Binding-site contacts:
Ligand atom C7 contacts residue ASN1227 of chain 1.A at 3.8 Å.
Ligand atom C3 contacts residue GLN1222 of chain 1.A at 4.4 Å.
Ligand atom O4 contacts residue GLU1006 of chain 1.B at 4.2 Å.
Ligand atom C8 contacts residue GLN1226 of chain 1.A at 3.8 Å.
Ligand atom N2 contacts residue TYR1225 of chain 1.A at 2.8 Å (h-bond).
Ligand atom O7 contacts residue ASN1227 of chain 1.A at 3.9 Å.
Ligand atom O3 contacts residue GLU1006 of chain 1.B at 4.0 Å.
Ligand atom C8 contacts residue GLN1222 of chain 1.A at 3.8 Å.
Ligand atom O4 contacts residue VAL1223 of chain 1.A at 3.7 Å.
Ligand atom C8 contacts residue SER790 of chain 1.A at 3.6 Å.
Ligand atom O7 contacts residue GLN1222 of chain 1.A at 3.8 Å.
Ligand atom N2 contacts residue VAL1223 of chain 1.A at 4.0 Å.
Ligand atom N2 contacts residue ASN1227 of chain 1.A at 3.0 Å (h-bond).
Ligand atom O5 contacts residue ASN1227 of chain 1.A at 2.4 Å (h-bond).
Ligand atom C2 contacts residue ASN1227 of chain 1.A at 2.6 Å.
Ligand atom C8 contacts residue TYR1225 of chain 1.A at 3.3 Å (hydrophobic).
Ligand atom O5 contacts residue VAL1223 of chain 1.A at 4.0 Å.
Ligand atom O3 contacts residue VAL1223 of chain 1.A at 3.0 Å (h-bond).
Ligand atom C7 contacts residue VAL1223 of chain 1.A at 3.7 Å (hydrophobic).
Ligand atom C7 contacts residue TYR1225 of chain 1.A at 3.5 Å (hydrophobic).
Ligand atom C3 contacts residue TYR1225 of chain 1.A at 4.2 Å (hydrophobic).
Ligand atom C8 contacts residue PRO1221 of chain 1.A at 3.5 Å (hydrophobic).
Ligand atom C1 contacts residue TYR1225 of chain 1.A at 3.8 Å (hydrophobic).
Ligand atom C4 contacts residue ASN1227 of chain 1.A at 4.5 Å.
Ligand atom C7 contacts residue GLN1222 of chain 1.A at 4.0 Å.
Ligand atom C2 contacts residue VAL1223 of chain 1.A at 4.2 Å (hydrophobic).
Ligand atom C1 contacts residue ASN1227 of chain 1.A at 1.5 Å.
Ligand atom C5 contacts residue ASN1227 of chain 1.A at 3.7 Å.
Ligand atom C8 contacts residue VAL1223 of chain 1.A at 4.1 Å (hydrophobic).
Ligand atom C1 contacts residue VAL1223 of chain 1.A at 4.2 Å (hydrophobic).
Ligand atom O7 contacts residue VAL1223 of chain 1.A at 3.2 Å (h-bond).
Ligand atom N2 contacts residue GLN1226 of chain 1.A at 4.3 Å.
Ligand atom C3 contacts residue VAL1223 of chain 1.A at 3.6 Å (hydrophobic).
Ligand atom C2 contacts residue TYR1225 of chain 1.A at 3.8 Å (hydrophobic).
Ligand atom C3 contacts residue ASN1227 of chain 1.A at 3.9 Å.

The small molecule below binds the protein below.
Small molecule (SMILES): CC(=O)N[C@H]1[C@H](O[C@H]2[C@H](O)[C@@H](NC(C)=O)CO[C@@H]2CO)O[C@H](CO)[C@@H](O[C@@H]2O[C@H](CO)[C@@H](O)[C@H](O[C@H]3O[C@H](CO)[C@@H](O)[C@H](O)[C@@H]3O)[C@@H]2O)[C@@H]1O

Sequence of chain 1.B:
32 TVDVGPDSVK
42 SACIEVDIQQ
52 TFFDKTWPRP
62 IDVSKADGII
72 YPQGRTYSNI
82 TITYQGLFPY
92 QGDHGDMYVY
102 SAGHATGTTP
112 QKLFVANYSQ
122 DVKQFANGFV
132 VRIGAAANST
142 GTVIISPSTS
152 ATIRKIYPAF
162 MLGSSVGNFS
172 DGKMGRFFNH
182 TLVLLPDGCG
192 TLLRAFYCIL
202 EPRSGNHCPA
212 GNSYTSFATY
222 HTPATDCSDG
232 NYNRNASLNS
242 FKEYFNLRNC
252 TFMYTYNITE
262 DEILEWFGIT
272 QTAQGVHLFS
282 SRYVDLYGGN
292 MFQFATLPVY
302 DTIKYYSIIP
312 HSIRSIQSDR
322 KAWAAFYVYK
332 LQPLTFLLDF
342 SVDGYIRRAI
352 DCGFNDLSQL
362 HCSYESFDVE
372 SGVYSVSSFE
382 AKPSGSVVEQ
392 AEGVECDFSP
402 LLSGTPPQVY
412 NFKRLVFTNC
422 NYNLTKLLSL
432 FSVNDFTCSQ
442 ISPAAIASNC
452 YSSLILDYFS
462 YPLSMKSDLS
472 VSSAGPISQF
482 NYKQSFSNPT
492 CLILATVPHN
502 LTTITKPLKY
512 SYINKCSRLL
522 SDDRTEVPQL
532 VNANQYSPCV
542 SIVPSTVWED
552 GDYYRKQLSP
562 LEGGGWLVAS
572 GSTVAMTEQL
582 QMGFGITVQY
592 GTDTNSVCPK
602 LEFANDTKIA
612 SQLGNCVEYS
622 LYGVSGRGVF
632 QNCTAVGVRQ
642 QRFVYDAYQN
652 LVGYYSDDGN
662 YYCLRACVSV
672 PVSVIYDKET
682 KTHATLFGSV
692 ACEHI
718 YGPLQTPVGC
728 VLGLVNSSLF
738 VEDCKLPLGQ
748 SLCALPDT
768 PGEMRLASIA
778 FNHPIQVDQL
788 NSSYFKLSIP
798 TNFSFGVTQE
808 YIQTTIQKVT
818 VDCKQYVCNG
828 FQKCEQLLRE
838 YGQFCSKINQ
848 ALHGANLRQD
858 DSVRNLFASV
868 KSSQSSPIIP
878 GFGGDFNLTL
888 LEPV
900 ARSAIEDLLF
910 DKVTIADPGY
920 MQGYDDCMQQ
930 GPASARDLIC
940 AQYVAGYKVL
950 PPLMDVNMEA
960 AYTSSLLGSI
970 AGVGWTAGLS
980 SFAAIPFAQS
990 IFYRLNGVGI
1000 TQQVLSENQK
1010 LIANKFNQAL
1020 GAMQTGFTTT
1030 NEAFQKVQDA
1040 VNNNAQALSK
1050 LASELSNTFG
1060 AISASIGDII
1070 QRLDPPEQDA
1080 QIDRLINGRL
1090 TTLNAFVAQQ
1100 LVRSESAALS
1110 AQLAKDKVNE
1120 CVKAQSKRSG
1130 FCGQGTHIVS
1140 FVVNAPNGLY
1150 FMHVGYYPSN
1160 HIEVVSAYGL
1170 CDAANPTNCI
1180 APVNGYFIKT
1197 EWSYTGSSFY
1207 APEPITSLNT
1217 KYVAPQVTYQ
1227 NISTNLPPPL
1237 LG

Sequence of chain 1.A:
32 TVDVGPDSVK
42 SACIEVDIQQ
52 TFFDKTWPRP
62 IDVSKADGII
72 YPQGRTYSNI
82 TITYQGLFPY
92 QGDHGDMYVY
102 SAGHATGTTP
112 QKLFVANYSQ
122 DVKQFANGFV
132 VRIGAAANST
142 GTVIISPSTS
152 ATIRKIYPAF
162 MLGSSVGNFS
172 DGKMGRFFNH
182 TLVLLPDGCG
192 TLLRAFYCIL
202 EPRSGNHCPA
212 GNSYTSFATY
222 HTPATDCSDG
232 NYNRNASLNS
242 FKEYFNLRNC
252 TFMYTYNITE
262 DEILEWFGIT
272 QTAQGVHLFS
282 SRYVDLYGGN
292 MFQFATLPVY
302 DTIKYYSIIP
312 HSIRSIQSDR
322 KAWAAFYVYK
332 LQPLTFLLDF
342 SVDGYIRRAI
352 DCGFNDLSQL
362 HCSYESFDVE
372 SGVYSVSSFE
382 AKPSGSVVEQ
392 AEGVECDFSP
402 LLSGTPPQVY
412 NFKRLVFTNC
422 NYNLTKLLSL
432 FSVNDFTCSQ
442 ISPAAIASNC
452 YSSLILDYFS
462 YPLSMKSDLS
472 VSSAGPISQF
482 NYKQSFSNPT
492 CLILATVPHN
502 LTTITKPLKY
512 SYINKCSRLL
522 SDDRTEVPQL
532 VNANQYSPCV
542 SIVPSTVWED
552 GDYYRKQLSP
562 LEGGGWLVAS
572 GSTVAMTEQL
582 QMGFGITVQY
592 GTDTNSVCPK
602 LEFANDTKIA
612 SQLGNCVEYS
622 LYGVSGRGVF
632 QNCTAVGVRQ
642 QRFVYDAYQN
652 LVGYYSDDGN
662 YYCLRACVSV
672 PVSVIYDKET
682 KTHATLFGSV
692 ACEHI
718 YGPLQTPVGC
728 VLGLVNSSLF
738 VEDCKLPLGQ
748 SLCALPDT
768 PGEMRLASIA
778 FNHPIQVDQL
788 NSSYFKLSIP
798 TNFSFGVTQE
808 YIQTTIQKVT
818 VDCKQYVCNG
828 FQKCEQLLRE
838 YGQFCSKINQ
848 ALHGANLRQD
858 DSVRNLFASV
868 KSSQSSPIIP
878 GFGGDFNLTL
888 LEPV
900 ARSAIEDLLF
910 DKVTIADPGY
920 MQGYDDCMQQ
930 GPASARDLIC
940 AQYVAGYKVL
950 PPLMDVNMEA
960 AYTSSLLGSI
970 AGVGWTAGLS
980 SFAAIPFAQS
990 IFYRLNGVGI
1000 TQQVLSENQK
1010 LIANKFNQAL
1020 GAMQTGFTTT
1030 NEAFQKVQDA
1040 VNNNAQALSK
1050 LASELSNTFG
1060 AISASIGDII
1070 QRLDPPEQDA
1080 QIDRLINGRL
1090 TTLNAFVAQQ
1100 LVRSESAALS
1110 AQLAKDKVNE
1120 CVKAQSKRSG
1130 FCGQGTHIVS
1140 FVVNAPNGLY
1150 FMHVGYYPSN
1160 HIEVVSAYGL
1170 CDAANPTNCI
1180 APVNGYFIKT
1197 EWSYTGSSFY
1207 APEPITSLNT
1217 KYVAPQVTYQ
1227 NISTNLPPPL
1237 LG